A protein and the small-molecule ligand that binds it are described below.
Small molecule (SMILES): CCCCCCCCCCO[C@@H]1O[C@H](CO)[C@@H](O[C@H]2O[C@H](CO)[C@@H](O)[C@H](O)[C@H]2O)[C@H](O)[C@H]1O

Sequence of chain 1.M:
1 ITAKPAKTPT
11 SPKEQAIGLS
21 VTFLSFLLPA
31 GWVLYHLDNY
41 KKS

Sequence of chain 1.L:
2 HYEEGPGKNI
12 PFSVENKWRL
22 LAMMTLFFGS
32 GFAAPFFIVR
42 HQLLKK

Binding-site contacts:
Ligand atom C9 contacts residue TYR35 of chain 1.M at 3.9 Å (hydrophobic).
Ligand atom C2 contacts residue TRP32 of chain 1.M at 4.0 Å (hydrophobic).
Ligand atom C4 contacts residue TRP98 of chain 1.D at 3.9 Å (hydrophobic).
Ligand atom O61 contacts residue TRP98 of chain 1.D at 2.9 Å (h-bond).
Ligand atom C19 contacts residue LEU27 of chain 1.M at 3.7 Å (hydrophobic).
Ligand atom O16 contacts residue LEU27 of chain 1.M at 3.9 Å.
Ligand atom C18 contacts residue LEU28 of chain 1.M at 3.8 Å (hydrophobic).
Ligand atom C43 contacts residue LEU35 of chain 1.A at 4.1 Å (hydrophobic).
Ligand atom O3 contacts residue HIS36 of chain 1.M at 3.3 Å.
Ligand atom C25 contacts residue TRP98 of chain 1.D at 3.8 Å (hydrophobic).
Ligand atom C25 contacts residue LEU95 of chain 1.D at 4.0 Å (hydrophobic).
Ligand atom C43 contacts residue PHE459 of chain 1.A at 3.8 Å (hydrophobic).
Ligand atom C6 contacts residue TRP98 of chain 1.D at 4.0 Å (hydrophobic).
Ligand atom C34 contacts residue PHE459 of chain 1.A at 4.0 Å (hydrophobic).
Ligand atom O49 contacts residue TRP32 of chain 1.M at 3.5 Å (h-bond).
Ligand atom C43 contacts residue PHE37 of chain 1.L at 4.1 Å (hydrophobic).
Ligand atom O16 contacts residue TRP98 of chain 1.D at 3.9 Å.
Ligand atom C28 contacts residue LEU27 of chain 1.M at 3.8 Å (hydrophobic).
Ligand atom C28 contacts residue TRP98 of chain 1.D at 4.0 Å (hydrophobic).
Ligand atom C1 contacts residue GLY31 of chain 1.M at 3.8 Å.
Ligand atom O5 contacts residue TRP98 of chain 1.D at 3.5 Å.
Ligand atom O6 contacts residue TYR35 of chain 1.M at 3.3 Å (h-bond).
Ligand atom O55 contacts residue TRP32 of chain 1.M at 3.1 Å.
Ligand atom O49 contacts residue GLY31 of chain 1.M at 4.1 Å.
Ligand atom C57 contacts residue TYR35 of chain 1.M at 4.1 Å (hydrophobic).
Ligand atom O61 contacts residue TYR102 of chain 1.D at 4.0 Å.
Ligand atom C57 contacts residue TRP98 of chain 1.D at 3.7 Å (hydrophobic).
Ligand atom C22 contacts residue TRP98 of chain 1.D at 3.4 Å (hydrophobic).
Ligand atom C37 contacts residue LEU34 of chain 1.M at 4.1 Å (hydrophobic).
Ligand atom C31 contacts residue TRP98 of chain 1.D at 4.0 Å (hydrophobic).
Ligand atom C34 contacts residue LEU27 of chain 1.M at 3.9 Å (hydrophobic).
Ligand atom C1 contacts residue TRP32 of chain 1.M at 3.6 Å (hydrophobic).
Ligand atom O16 contacts residue LEU28 of chain 1.M at 3.8 Å.
Ligand atom O16 contacts residue GLY31 of chain 1.M at 3.6 Å.
Ligand atom C1 contacts residue LEU28 of chain 1.M at 3.8 Å (hydrophobic).
Ligand atom C28 contacts residue GLY31 of chain 1.M at 4.1 Å.
Ligand atom C10 contacts residue TYR35 of chain 1.M at 3.6 Å (hydrophobic).
Ligand atom O1 contacts residue TYR35 of chain 1.M at 3.4 Å.
Ligand atom O49 contacts residue LEU28 of chain 1.M at 2.8 Å (h-bond).
Ligand atom O3 contacts residue TYR35 of chain 1.M at 4.0 Å.

Sequence of chain 1.A:
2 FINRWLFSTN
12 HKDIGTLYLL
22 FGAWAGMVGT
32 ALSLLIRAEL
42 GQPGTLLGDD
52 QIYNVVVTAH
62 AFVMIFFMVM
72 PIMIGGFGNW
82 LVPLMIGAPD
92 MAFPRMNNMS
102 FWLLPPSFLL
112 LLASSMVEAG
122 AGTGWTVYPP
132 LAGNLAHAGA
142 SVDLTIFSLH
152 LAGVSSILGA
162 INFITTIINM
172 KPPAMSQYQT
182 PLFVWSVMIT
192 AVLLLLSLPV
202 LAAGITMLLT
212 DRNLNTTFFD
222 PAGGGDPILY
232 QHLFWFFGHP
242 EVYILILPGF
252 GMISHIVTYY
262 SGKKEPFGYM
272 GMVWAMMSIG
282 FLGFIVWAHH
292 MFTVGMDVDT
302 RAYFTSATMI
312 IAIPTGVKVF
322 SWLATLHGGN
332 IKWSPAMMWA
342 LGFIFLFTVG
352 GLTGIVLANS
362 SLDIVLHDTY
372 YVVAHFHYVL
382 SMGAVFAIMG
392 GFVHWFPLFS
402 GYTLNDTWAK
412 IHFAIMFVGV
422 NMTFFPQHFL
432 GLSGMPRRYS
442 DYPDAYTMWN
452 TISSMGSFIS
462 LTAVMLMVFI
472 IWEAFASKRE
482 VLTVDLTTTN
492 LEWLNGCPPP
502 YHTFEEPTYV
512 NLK

Sequence of chain 1.D:
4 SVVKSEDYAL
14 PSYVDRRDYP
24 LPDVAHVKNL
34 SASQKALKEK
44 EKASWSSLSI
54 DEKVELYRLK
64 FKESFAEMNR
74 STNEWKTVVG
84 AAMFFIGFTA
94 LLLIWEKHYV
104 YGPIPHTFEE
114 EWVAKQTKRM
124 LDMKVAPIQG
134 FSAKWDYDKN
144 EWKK